Sequence of chain 1.B:
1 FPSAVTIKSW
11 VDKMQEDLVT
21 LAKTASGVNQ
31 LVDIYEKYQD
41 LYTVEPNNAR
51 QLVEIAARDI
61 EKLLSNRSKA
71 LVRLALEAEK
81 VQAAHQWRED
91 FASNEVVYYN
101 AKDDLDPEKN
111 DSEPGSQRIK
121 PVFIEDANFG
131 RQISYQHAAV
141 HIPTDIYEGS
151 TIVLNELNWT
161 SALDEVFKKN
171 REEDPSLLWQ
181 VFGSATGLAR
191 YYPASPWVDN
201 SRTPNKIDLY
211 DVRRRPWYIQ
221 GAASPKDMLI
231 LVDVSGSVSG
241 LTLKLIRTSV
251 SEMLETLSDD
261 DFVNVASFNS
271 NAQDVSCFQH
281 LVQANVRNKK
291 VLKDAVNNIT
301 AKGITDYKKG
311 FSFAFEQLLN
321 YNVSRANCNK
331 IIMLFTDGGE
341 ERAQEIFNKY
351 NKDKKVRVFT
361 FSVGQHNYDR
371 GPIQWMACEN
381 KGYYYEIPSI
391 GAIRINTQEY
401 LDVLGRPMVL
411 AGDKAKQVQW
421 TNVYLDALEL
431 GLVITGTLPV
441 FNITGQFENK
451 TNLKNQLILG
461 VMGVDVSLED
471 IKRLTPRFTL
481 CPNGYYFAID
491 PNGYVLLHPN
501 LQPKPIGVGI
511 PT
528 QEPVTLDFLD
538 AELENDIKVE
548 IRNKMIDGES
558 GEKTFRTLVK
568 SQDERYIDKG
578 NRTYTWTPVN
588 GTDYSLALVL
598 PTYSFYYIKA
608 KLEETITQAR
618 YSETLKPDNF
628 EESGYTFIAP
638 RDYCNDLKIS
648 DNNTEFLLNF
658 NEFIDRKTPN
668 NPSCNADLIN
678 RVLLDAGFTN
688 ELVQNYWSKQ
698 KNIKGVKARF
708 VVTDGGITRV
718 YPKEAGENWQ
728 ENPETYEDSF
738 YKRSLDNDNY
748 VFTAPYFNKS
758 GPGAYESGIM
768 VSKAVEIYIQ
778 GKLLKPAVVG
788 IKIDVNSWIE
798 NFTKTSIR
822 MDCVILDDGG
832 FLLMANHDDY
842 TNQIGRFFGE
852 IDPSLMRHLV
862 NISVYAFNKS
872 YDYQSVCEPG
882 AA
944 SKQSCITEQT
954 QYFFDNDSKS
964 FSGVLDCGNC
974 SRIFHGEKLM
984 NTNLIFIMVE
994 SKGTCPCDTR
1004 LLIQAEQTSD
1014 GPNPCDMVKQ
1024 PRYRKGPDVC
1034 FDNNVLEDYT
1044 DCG

Binding-site contacts:
Ligand atom C4 contacts residue ASN862 of chain 1.B at 4.2 Å.
Ligand atom C1 contacts residue ASN862 of chain 1.B at 1.4 Å.
Ligand atom C7 contacts residue ASN862 of chain 1.B at 2.8 Å.
Ligand atom C8 contacts residue ASN862 of chain 1.B at 3.2 Å.
Ligand atom C2 contacts residue ASN862 of chain 1.B at 2.5 Å.
Ligand atom C5 contacts residue ASN862 of chain 1.B at 3.6 Å.
Ligand atom O7 contacts residue ASN862 of chain 1.B at 3.3 Å (h-bond).
Ligand atom O5 contacts residue ASN862 of chain 1.B at 2.3 Å (h-bond).
Ligand atom N2 contacts residue ASN862 of chain 1.B at 2.6 Å (h-bond).
Ligand atom C3 contacts residue ASN862 of chain 1.B at 3.8 Å.

This protein binds this small molecule.
Small molecule (SMILES): CC(=O)N[C@@H]1[C@@H](O)[C@H](O)[C@@H](CO)O[C@H]1O